A small-molecule ligand and the protein it binds are described below.
Small molecule (SMILES): C[C@@H](O)[C@@H](C(=O)O)[C@@H]1NC(C(=O)O)=C(S[C@@H]2CN[C@H](C(=O)N(C)C)C2)[C@@H]1C

Binding-site contacts:
Ligand atom NAN contacts residue ASP96 of chain 1.G at 2.9 Å (salt-bridge).
Ligand atom CAP contacts residue HIS222 of chain 1.G at 3.3 Å.
Ligand atom OAE contacts residue LYS183 of chain 1.G at 3.7 Å.
Ligand atom OAI contacts residue HIS94 of chain 1.G at 3.2 Å (h-bond).
Ligand atom OAF contacts residue ZN1 of chain 1.HA at 2.3 Å.
Ligand atom OAF contacts residue ZN1 of chain 1.IA at 2.8 Å.
Ligand atom CAQ contacts residue ZN1 of chain 1.HA at 3.0 Å.
Ligand atom CAQ contacts residue HIS161 of chain 1.G at 3.8 Å.
Ligand atom NAN contacts residue ZN1 of chain 1.IA at 1.9 Å.
Ligand atom OAE contacts residue CYS180 of chain 1.G at 3.4 Å.
Ligand atom NAN contacts residue HIS222 of chain 1.G at 3.1 Å (h-bond).
Ligand atom OAH contacts residue HIS161 of chain 1.G at 3.6 Å.
Ligand atom OAJ contacts residue ASP96 of chain 1.G at 3.0 Å (salt-bridge).
Ligand atom OAJ contacts residue GLN95 of chain 1.G at 3.8 Å.
Ligand atom CAQ contacts residue ASN192 of chain 1.G at 3.6 Å.
Ligand atom OAI contacts residue ZN1 of chain 1.HA at 3.2 Å.
Ligand atom OAJ contacts residue HIS94 of chain 1.G at 3.6 Å.
Ligand atom SAO contacts residue ASN192 of chain 1.G at 3.9 Å.
Ligand atom OAF contacts residue ASP96 of chain 1.G at 3.6 Å (salt-bridge).
Ligand atom OAE contacts residue HIS161 of chain 1.G at 3.9 Å.
Ligand atom OAH contacts residue ASN192 of chain 1.G at 3.0 Å (h-bond).
Ligand atom CAS contacts residue HIS222 of chain 1.G at 3.1 Å.
Ligand atom CAQ contacts residue HIS94 of chain 1.G at 3.5 Å.
Ligand atom OAI contacts residue HIS161 of chain 1.G at 3.6 Å.
Ligand atom CAS contacts residue ZN1 of chain 1.IA at 2.6 Å.
Ligand atom OAE contacts residue HIS222 of chain 1.G at 2.8 Å (h-bond).
Ligand atom CAQ contacts residue ZN1 of chain 1.IA at 3.8 Å.
Ligand atom CAT contacts residue HIS222 of chain 1.G at 3.9 Å.
Ligand atom CAA contacts residue TRP65 of chain 1.G at 3.8 Å (hydrophobic).
Ligand atom CAP contacts residue ZN1 of chain 1.IA at 2.8 Å.
Ligand atom CAZ contacts residue ASP96 of chain 1.G at 3.5 Å.
Ligand atom CAP contacts residue HIS161 of chain 1.G at 3.9 Å.
Ligand atom OAF contacts residue HIS94 of chain 1.G at 3.4 Å (h-bond).
Ligand atom CAT contacts residue ZN1 of chain 1.IA at 3.9 Å.
Ligand atom OAI contacts residue ASN192 of chain 1.G at 2.5 Å (h-bond).
Ligand atom OAE contacts residue ZN1 of chain 1.IA at 2.3 Å.
Ligand atom N contacts residue GLY191 of chain 1.G at 3.9 Å.
Ligand atom CAZ contacts residue ZN1 of chain 1.IA at 3.3 Å.
Ligand atom CD contacts residue HIS222 of chain 1.G at 3.7 Å.
Ligand atom OAF contacts residue HIS161 of chain 1.G at 3.3 Å (h-bond).

Sequence of chain 1.G:
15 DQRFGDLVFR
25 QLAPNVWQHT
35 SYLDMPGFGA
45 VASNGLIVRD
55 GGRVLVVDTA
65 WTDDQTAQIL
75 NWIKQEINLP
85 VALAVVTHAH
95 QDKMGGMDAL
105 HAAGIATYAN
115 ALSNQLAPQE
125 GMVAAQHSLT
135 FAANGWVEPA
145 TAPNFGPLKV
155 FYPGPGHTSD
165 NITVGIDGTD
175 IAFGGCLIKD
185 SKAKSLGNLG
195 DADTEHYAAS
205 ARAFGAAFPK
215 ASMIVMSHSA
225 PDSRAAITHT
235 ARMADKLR